Binding-site contacts:
Ligand atom N3 contacts residue GLU73 of chain 1.A at 2.8 Å (salt-bridge).
Ligand atom C17 contacts residue PHE171 of chain 1.A at 3.7 Å (hydrophobic).
Ligand atom C7 contacts residue GLU73 of chain 1.A at 3.5 Å.
Ligand atom N6 contacts residue GLY112 of chain 1.A at 3.0 Å (h-bond).
Ligand atom C32 contacts residue HIS109 of chain 1.A at 3.7 Å.
Ligand atom C21 contacts residue ILE86 of chain 1.A at 3.6 Å (hydrophobic).
Ligand atom C31 contacts residue ALA113 of chain 1.A at 3.3 Å (hydrophobic).
Ligand atom C23 contacts residue THR108 of chain 1.A at 3.5 Å.
Ligand atom N5 contacts residue GLY112 of chain 1.A at 3.7 Å.
Ligand atom C23 contacts residue ALA53 of chain 1.A at 3.6 Å (hydrophobic).
Ligand atom N6 contacts residue LEU110 of chain 1.A at 3.6 Å.
Ligand atom C23 contacts residue LYS55 of chain 1.A at 3.7 Å.
Ligand atom N3 contacts residue ASP170 of chain 1.A at 3.7 Å.
Ligand atom C16 contacts residue ASP170 of chain 1.A at 3.5 Å.
Ligand atom N2 contacts residue GLU73 of chain 1.A at 2.8 Å (salt-bridge).
Ligand atom O1 contacts residue LEU169 of chain 1.A at 3.2 Å.
Ligand atom C11 contacts residue MET80 of chain 1.A at 3.7 Å (hydrophobic).
Ligand atom C4 contacts residue ASP170 of chain 1.A at 3.5 Å.
Ligand atom N2 contacts residue ASP170 of chain 1.A at 3.4 Å (salt-bridge).
Ligand atom C15 contacts residue ILE86 of chain 1.A at 3.6 Å (hydrophobic).
Ligand atom O1 contacts residue ILE86 of chain 1.A at 3.6 Å.
Ligand atom C9 contacts residue ARG69 of chain 1.A at 3.7 Å.
Ligand atom C33 contacts residue ALA53 of chain 1.A at 3.7 Å (hydrophobic).
Ligand atom C19 contacts residue ILE86 of chain 1.A at 3.7 Å (hydrophobic).
Ligand atom C24 contacts residue THR108 of chain 1.A at 3.7 Å.
Ligand atom C31 contacts residue GLY112 of chain 1.A at 3.2 Å.
Ligand atom C22 contacts residue LEU106 of chain 1.A at 3.6 Å (hydrophobic).
Ligand atom C30 contacts residue VAL32 of chain 1.A at 3.5 Å (hydrophobic).
Ligand atom C1 contacts residue ASP170 of chain 1.A at 3.7 Å.
Ligand atom C5 contacts residue GLU73 of chain 1.A at 3.6 Å.
Ligand atom C20 contacts residue ILE86 of chain 1.A at 3.4 Å (hydrophobic).
Ligand atom C6 contacts residue GLU73 of chain 1.A at 3.7 Å.
Ligand atom C14 contacts residue GLU73 of chain 1.A at 3.3 Å.
Ligand atom C14 contacts residue ASP170 of chain 1.A at 3.2 Å.
Ligand atom C4 contacts residue GLU73 of chain 1.A at 3.4 Å.
Ligand atom O1 contacts residue ASP170 of chain 1.A at 2.9 Å (salt-bridge).
Ligand atom N5 contacts residue MET111 of chain 1.A at 2.8 Å (h-bond).
Ligand atom C23 contacts residue LEU106 of chain 1.A at 3.6 Å (hydrophobic).
Ligand atom C33 contacts residue THR108 of chain 1.A at 3.6 Å.
Ligand atom N6 contacts residue MET111 of chain 1.A at 3.3 Å (h-bond).

Sequence of chain 1.A:
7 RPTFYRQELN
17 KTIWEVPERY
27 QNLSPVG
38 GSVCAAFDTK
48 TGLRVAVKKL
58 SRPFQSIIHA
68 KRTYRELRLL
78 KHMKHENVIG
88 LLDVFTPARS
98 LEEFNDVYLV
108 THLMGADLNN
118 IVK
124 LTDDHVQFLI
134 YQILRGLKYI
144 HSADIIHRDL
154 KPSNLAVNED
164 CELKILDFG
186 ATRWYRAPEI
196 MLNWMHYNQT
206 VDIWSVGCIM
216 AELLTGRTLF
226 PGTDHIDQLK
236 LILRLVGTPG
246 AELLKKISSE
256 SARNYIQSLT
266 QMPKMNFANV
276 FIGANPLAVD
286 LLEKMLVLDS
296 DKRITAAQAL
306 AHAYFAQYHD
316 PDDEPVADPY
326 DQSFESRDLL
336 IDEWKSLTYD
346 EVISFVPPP

The small molecule below binds the protein below.
Small molecule (SMILES): Cc1ccc(-n2nc(C(C)(C)C)cc2NC(=O)N[C@H]2CC[C@@H](Oc3ccc4nnc(C(C)C)n4c3)c3ccccc32)cc1